Sequence of chain 1.KA:
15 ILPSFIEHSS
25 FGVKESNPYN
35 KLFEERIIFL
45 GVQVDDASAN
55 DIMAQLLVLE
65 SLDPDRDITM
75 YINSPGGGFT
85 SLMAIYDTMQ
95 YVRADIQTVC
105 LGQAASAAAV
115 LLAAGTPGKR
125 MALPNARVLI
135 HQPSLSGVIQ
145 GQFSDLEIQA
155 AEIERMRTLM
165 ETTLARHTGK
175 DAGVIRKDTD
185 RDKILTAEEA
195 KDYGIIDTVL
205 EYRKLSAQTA

Binding-site contacts:
Ligand atom O contacts residue SER98 of chain 1.YA at 2.8 Å.
Ligand atom C6 contacts residue ILE71 of chain 1.YA at 4.2 Å (hydrophobic).
Ligand atom C contacts residue GLY69 of chain 1.YA at 3.5 Å.
Ligand atom O contacts residue GLY69 of chain 1.YA at 3.9 Å.
Ligand atom O contacts residue HIS123 of chain 1.YA at 3.4 Å (h-bond).
Ligand atom C contacts residue HIS123 of chain 1.YA at 4.2 Å.
Ligand atom CA contacts residue GLY69 of chain 1.YA at 3.5 Å.
Ligand atom O1 contacts residue ILE71 of chain 1.YA at 2.7 Å (h-bond).
Ligand atom C contacts residue MET99 of chain 1.YA at 3.7 Å (hydrophobic).
Ligand atom O1 contacts residue SER70 of chain 1.YA at 3.6 Å.
Ligand atom C5 contacts residue PHE147 of chain 1.KA at 4.2 Å (hydrophobic).
Ligand atom C4 contacts residue PHE143 of chain 1.YA at 3.6 Å (hydrophobic).
Ligand atom CB contacts residue ILE71 of chain 1.YA at 3.7 Å (hydrophobic).
Ligand atom OXT contacts residue GLY69 of chain 1.YA at 2.9 Å (h-bond).
Ligand atom C contacts residue LEU126 of chain 1.YA at 3.9 Å (hydrophobic).
Ligand atom OXT contacts residue GLY68 of chain 1.YA at 3.5 Å.
Ligand atom C2 contacts residue GLY127 of chain 1.YA at 3.5 Å.
Ligand atom CB contacts residue MET99 of chain 1.YA at 4.1 Å (hydrophobic).
Ligand atom C contacts residue ILE71 of chain 1.YA at 3.8 Å (hydrophobic).
Ligand atom C3 contacts residue GLY127 of chain 1.YA at 3.7 Å.
Ligand atom OXT contacts residue MET99 of chain 1.YA at 2.8 Å (h-bond).
Ligand atom O contacts residue LEU126 of chain 1.YA at 2.7 Å (h-bond).
Ligand atom CB contacts residue GLY69 of chain 1.YA at 4.0 Å.
Ligand atom CD2 contacts residue HIS123 of chain 1.YA at 3.2 Å.
Ligand atom C contacts residue SER98 of chain 1.YA at 3.0 Å.
Ligand atom N contacts residue GLY127 of chain 1.YA at 4.0 Å.
Ligand atom OXT contacts residue SER98 of chain 1.YA at 3.0 Å.
Ligand atom C4 contacts residue PHE147 of chain 1.KA at 4.0 Å (hydrophobic).
Ligand atom N contacts residue GLY69 of chain 1.YA at 2.9 Å (h-bond).
Ligand atom C5 contacts residue ILE146 of chain 1.YA at 3.7 Å (hydrophobic).
Ligand atom C3 contacts residue PHE147 of chain 1.KA at 4.2 Å (hydrophobic).
Ligand atom CD1 contacts residue SER98 of chain 1.YA at 3.3 Å.
Ligand atom C3 contacts residue PHE143 of chain 1.YA at 3.9 Å (hydrophobic).
Ligand atom N contacts residue ILE71 of chain 1.YA at 4.0 Å.
Ligand atom C contacts residue ILE71 of chain 1.YA at 4.1 Å (hydrophobic).
Ligand atom CD2 contacts residue PRO125 of chain 1.YA at 3.5 Å (hydrophobic).
Ligand atom CA contacts residue SER98 of chain 1.YA at 4.1 Å.
Ligand atom CD2 contacts residue GLN124 of chain 1.YA at 3.6 Å.
Ligand atom O contacts residue PRO125 of chain 1.YA at 3.3 Å.
Ligand atom CD1 contacts residue MET99 of chain 1.YA at 3.4 Å (hydrophobic).

Sequence of chain 1.YA:
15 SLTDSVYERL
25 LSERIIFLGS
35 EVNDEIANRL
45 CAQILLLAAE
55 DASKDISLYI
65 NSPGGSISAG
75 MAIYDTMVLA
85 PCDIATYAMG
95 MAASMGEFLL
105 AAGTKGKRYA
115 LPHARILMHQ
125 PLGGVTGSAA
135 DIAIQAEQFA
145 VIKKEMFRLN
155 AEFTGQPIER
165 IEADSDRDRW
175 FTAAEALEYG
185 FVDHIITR

This protein binds this small molecule.
Small molecule (SMILES): CC(C)C[C@H](NC(=O)[C@H](CC(C)C)NC(=O)c1ccccc1)C(=O)O